Sequence of chain 1.A:
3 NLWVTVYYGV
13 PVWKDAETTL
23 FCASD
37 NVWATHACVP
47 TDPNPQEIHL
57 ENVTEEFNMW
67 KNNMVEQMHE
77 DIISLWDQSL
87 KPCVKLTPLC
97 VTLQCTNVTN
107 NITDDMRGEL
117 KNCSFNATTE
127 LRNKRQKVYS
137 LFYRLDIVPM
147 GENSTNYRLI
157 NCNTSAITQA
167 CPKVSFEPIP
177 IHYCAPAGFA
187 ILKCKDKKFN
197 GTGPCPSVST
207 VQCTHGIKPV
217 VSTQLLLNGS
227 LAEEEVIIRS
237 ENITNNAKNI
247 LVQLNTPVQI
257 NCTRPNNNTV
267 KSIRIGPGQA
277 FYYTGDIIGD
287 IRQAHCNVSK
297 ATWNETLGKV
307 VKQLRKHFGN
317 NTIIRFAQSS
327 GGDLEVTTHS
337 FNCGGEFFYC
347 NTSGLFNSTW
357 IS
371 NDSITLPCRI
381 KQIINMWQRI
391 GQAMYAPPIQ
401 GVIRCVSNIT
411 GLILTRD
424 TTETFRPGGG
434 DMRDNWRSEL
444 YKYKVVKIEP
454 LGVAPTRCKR

Binding-site contacts:
Ligand atom C2 contacts residue ASN347 of chain 1.A at 2.6 Å.
Ligand atom C8 contacts residue THR334 of chain 1.A at 3.7 Å.
Ligand atom C1 contacts residue ASN347 of chain 1.A at 1.5 Å.
Ligand atom C7 contacts residue NAG1 of chain 1.OA at 3.9 Å.
Ligand atom C8 contacts residue NAG1 of chain 1.OA at 3.4 Å.
Ligand atom O5 contacts residue ASN347 of chain 1.A at 2.5 Å (h-bond).
Ligand atom C8 contacts residue ASN347 of chain 1.A at 4.2 Å.
Ligand atom C5 contacts residue ASN347 of chain 1.A at 3.8 Å.
Ligand atom O7 contacts residue GLN324 of chain 1.A at 3.9 Å.
Ligand atom O6 contacts residue NAG1 of chain 1.OA at 4.4 Å.
Ligand atom N2 contacts residue ASN347 of chain 1.A at 3.0 Å (h-bond).
Ligand atom C4 contacts residue ASN347 of chain 1.A at 4.4 Å.
Ligand atom O7 contacts residue NAG1 of chain 1.OA at 3.6 Å.
Ligand atom O5 contacts residue SER349 of chain 1.A at 3.9 Å.
Ligand atom O6 contacts residue SER349 of chain 1.A at 4.4 Å.
Ligand atom C3 contacts residue ASN347 of chain 1.A at 3.9 Å.
Ligand atom C8 contacts residue THR333 of chain 1.A at 3.2 Å.
Ligand atom C7 contacts residue ASN347 of chain 1.A at 3.3 Å.
Ligand atom C5 contacts residue SER349 of chain 1.A at 4.1 Å.
Ligand atom C1 contacts residue SER349 of chain 1.A at 3.7 Å.
Ligand atom O7 contacts residue ASN347 of chain 1.A at 3.4 Å (h-bond).

The protein below binds the small molecule below.
Small molecule (SMILES): CC(=O)N[C@H]1[C@H](O[C@H]2[C@H](O)[C@@H](NC(C)=O)CO[C@@H]2CO)O[C@H](CO)[C@@H](O)[C@@H]1O